Sequence of chain 1.A:
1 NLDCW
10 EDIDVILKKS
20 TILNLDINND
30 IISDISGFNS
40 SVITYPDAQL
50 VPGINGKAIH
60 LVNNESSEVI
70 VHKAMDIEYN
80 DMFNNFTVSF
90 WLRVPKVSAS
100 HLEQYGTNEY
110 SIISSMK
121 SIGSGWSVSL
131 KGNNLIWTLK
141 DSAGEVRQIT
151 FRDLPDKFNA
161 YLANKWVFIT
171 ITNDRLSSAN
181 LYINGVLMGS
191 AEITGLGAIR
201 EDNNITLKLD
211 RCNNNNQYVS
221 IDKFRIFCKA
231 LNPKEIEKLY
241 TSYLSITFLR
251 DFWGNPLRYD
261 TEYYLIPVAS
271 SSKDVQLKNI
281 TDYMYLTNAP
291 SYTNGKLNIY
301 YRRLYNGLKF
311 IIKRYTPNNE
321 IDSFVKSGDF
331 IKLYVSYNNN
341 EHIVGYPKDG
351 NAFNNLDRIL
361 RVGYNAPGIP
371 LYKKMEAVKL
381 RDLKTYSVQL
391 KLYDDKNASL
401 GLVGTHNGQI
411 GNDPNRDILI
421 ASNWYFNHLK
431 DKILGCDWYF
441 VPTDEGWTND

Binding-site contacts:
Ligand atom O2 contacts residue HIS406 of chain 1.A at 2.7 Å (h-bond).
Ligand atom C1 contacts residue TRP424 of chain 1.A at 4.4 Å (hydrophobic).
Ligand atom C6 contacts residue TRP424 of chain 1.A at 4.0 Å (hydrophobic).
Ligand atom C5 contacts residue HIS406 of chain 1.A at 4.1 Å.
Ligand atom C2 contacts residue ASP357 of chain 1.A at 3.8 Å.
Ligand atom C2 contacts residue THR405 of chain 1.A at 3.9 Å.
Ligand atom O2 contacts residue TYR425 of chain 1.A at 4.4 Å.
Ligand atom C1 contacts residue HIS406 of chain 1.A at 3.7 Å.
Ligand atom C4 contacts residue THR405 of chain 1.A at 3.2 Å.
Ligand atom O3 contacts residue TYR425 of chain 1.A at 3.3 Å.
Ligand atom C3 contacts residue TRP424 of chain 1.A at 4.3 Å (hydrophobic).
Ligand atom O2 contacts residue ILE420 of chain 1.A at 4.0 Å.
Ligand atom O5 contacts residue HIS406 of chain 1.A at 3.2 Å (h-bond).
Ligand atom C3 contacts residue TYR425 of chain 1.A at 3.1 Å (hydrophobic).
Ligand atom O6 contacts residue TRP424 of chain 1.A at 4.2 Å.
Ligand atom C1 contacts residue ASP357 of chain 1.A at 4.1 Å.
Ligand atom O3 contacts residue TRP424 of chain 1.A at 3.0 Å.
Ligand atom C2 contacts residue HIS406 of chain 1.A at 3.8 Å.
Ligand atom O2 contacts residue THR405 of chain 1.A at 3.3 Å (h-bond).
Ligand atom O1 contacts residue ASP357 of chain 1.A at 3.0 Å (salt-bridge).
Ligand atom O1 contacts residue HIS406 of chain 1.A at 3.5 Å (h-bond).
Ligand atom O4 contacts residue THR405 of chain 1.A at 3.4 Å (h-bond).
Ligand atom C4 contacts residue HIS406 of chain 1.A at 4.2 Å.
Ligand atom O2 contacts residue ASP357 of chain 1.A at 3.6 Å.
Ligand atom C4 contacts residue TYR425 of chain 1.A at 4.1 Å (hydrophobic).
Ligand atom O4 contacts residue TYR425 of chain 1.A at 4.2 Å.
Ligand atom C2 contacts residue TYR425 of chain 1.A at 4.0 Å (hydrophobic).
Ligand atom C3 contacts residue THR405 of chain 1.A at 3.3 Å.

The small molecule below binds the protein below.
Small molecule (SMILES): OC[C@H]1O[C@H](O)[C@H](O)[C@@H](O)[C@H]1O